Binding-site contacts:
Ligand atom C2 contacts residue HIS172 of chain 1.A at 3.9 Å.
Ligand atom O5 contacts residue HIS172 of chain 1.A at 3.2 Å (h-bond).
Ligand atom C6 contacts residue TYR203 of chain 1.A at 3.6 Å (hydrophobic).
Ligand atom C4 contacts residue GLU242 of chain 1.A at 3.3 Å.
Ligand atom C6 contacts residue GLU242 of chain 1.A at 3.5 Å.
Ligand atom C2 contacts residue UDP1 of chain 1.B at 4.2 Å.
Ligand atom C3 contacts residue TRP239 of chain 1.A at 3.7 Å (hydrophobic).
Ligand atom C6 contacts residue PHE175 of chain 1.A at 4.0 Å (hydrophobic).
Ligand atom C1 contacts residue HIS172 of chain 1.A at 3.8 Å.
Ligand atom C4 contacts residue HIS172 of chain 1.A at 3.9 Å.
Ligand atom C6 contacts residue THR184 of chain 1.A at 3.2 Å.
Ligand atom O4 contacts residue TYR203 of chain 1.A at 4.4 Å.
Ligand atom O6 contacts residue TRP239 of chain 1.A at 3.4 Å (h-bond).
Ligand atom C6 contacts residue TRP239 of chain 1.A at 3.5 Å (hydrophobic).
Ligand atom O1 contacts residue HIS172 of chain 1.A at 3.6 Å.
Ligand atom O6 contacts residue THR184 of chain 1.A at 2.7 Å (h-bond).
Ligand atom O4 contacts residue GLU242 of chain 1.A at 2.6 Å (salt-bridge).
Ligand atom C5 contacts residue TRP239 of chain 1.A at 3.6 Å (hydrophobic).
Ligand atom C5 contacts residue HIS172 of chain 1.A at 3.8 Å.
Ligand atom C5 contacts residue GLU242 of chain 1.A at 4.0 Å.
Ligand atom O6 contacts residue TYR203 of chain 1.A at 4.4 Å.
Ligand atom C3 contacts residue UDP1 of chain 1.B at 3.8 Å.
Ligand atom C6 contacts residue HIS172 of chain 1.A at 4.0 Å.
Ligand atom O5 contacts residue PHE175 of chain 1.A at 4.2 Å.
Ligand atom O6 contacts residue PHE175 of chain 1.A at 3.5 Å.
Ligand atom O3 contacts residue TRP239 of chain 1.A at 4.1 Å.
Ligand atom C4 contacts residue TRP239 of chain 1.A at 3.6 Å (hydrophobic).
Ligand atom O4 contacts residue HIS172 of chain 1.A at 2.9 Å (h-bond).
Ligand atom O2 contacts residue UDP1 of chain 1.B at 3.7 Å.
Ligand atom O3 contacts residue UDP1 of chain 1.B at 2.5 Å (h-bond).

This small molecule binds to this protein.
Small molecule (SMILES): OC[C@H]1O[C@@H](O)[C@H](O)[C@@H](O)[C@H]1O

Sequence of chain 1.A:
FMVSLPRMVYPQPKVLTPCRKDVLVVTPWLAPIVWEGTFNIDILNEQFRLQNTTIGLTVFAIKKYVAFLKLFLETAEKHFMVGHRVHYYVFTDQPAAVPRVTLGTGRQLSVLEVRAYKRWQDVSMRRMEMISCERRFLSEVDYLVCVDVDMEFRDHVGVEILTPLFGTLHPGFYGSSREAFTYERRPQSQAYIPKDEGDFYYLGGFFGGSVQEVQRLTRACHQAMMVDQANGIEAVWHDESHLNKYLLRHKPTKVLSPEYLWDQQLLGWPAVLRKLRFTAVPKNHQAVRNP